Sequence of chain 1.U:
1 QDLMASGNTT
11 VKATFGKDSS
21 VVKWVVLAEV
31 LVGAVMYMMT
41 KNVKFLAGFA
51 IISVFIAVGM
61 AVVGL

Binding-site contacts:
Ligand atom C4 contacts residue MET39 of chain 1.JA at 3.8 Å (hydrophobic).
Ligand atom P1 contacts residue MET38 of chain 1.JA at 4.0 Å.
Ligand atom P1 contacts residue VAL32 of chain 1.IA at 4.3 Å.
Ligand atom O4 contacts residue LYS44 of chain 1.U at 3.6 Å.
Ligand atom O5 contacts residue MET39 of chain 1.JA at 2.8 Å (h-bond).
Ligand atom C1 contacts residue VAL35 of chain 1.IA at 4.3 Å (hydrophobic).
Ligand atom O1 contacts residue VAL32 of chain 1.IA at 4.2 Å.
Ligand atom O5 contacts residue LYS44 of chain 1.U at 3.9 Å.
Ligand atom C3 contacts residue MET39 of chain 1.JA at 3.8 Å (hydrophobic).
Ligand atom O4 contacts residue MET39 of chain 1.JA at 3.6 Å.
Ligand atom O1 contacts residue VAL43 of chain 1.U at 3.0 Å (h-bond).
Ligand atom O2 contacts residue VAL32 of chain 1.IA at 3.6 Å.
Ligand atom O3 contacts residue LYS44 of chain 1.U at 3.3 Å.
Ligand atom C3 contacts residue MET38 of chain 1.JA at 4.2 Å (hydrophobic).
Ligand atom O3 contacts residue VAL43 of chain 1.U at 4.2 Å.
Ligand atom P1 contacts residue VAL43 of chain 1.U at 4.2 Å.
Ligand atom P1 contacts residue MET39 of chain 1.JA at 4.5 Å.
Ligand atom C5 contacts residue LYS44 of chain 1.U at 4.3 Å.
Ligand atom O6 contacts residue LYS44 of chain 1.U at 4.5 Å.
Ligand atom C1 contacts residue MET36 of chain 1.IA at 4.1 Å (hydrophobic).
Ligand atom C1 contacts residue VAL32 of chain 1.IA at 4.0 Å (hydrophobic).
Ligand atom O1 contacts residue LYS44 of chain 1.U at 4.1 Å.
Ligand atom C1 contacts residue VAL43 of chain 1.U at 3.4 Å (hydrophobic).
Ligand atom P1 contacts residue LYS44 of chain 1.U at 4.0 Å.
Ligand atom C2 contacts residue VAL43 of chain 1.U at 3.8 Å (hydrophobic).
Ligand atom O3 contacts residue MET38 of chain 1.JA at 3.6 Å.
Ligand atom O3 contacts residue MET39 of chain 1.JA at 4.2 Å.
Ligand atom C2 contacts residue VAL32 of chain 1.IA at 3.8 Å (hydrophobic).
Ligand atom O2 contacts residue MET38 of chain 1.JA at 2.9 Å (h-bond).
Ligand atom O2 contacts residue MET39 of chain 1.JA at 4.1 Å.

Sequence of chain 1.IA:
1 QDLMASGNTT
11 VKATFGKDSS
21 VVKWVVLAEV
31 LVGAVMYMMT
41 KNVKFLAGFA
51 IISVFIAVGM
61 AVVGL

Sequence of chain 1.JA:
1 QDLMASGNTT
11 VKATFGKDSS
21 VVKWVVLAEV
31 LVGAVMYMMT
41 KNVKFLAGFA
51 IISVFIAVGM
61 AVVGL

A small-molecule ligand and the protein it binds are described below.
Small molecule (SMILES): CCOP(=O)(O)OC[C@H](O)CO